Sequence of chain 1.C:
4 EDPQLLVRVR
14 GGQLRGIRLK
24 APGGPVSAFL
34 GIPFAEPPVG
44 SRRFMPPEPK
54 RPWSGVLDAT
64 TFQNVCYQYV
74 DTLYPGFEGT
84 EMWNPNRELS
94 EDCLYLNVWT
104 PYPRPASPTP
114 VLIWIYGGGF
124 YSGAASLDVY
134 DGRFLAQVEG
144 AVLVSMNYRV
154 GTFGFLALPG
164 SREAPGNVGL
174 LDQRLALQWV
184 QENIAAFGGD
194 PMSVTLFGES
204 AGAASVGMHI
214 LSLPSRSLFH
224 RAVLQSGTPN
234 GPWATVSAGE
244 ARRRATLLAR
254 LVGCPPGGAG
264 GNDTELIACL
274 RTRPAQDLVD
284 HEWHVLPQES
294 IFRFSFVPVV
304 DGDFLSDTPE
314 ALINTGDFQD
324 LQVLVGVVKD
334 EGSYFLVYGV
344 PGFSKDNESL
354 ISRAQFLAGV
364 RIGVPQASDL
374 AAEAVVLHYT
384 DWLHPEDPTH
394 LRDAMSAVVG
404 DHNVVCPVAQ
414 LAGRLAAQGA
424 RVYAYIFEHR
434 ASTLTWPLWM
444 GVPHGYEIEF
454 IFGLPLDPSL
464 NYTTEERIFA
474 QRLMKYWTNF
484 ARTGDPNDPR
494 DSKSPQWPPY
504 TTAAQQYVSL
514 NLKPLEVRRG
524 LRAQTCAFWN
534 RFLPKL

Binding-site contacts:
Ligand atom C06 contacts residue TRP286 of chain 1.C at 3.6 Å (hydrophobic).
Ligand atom C33 contacts residue HIS447 of chain 1.C at 3.7 Å.
Ligand atom O16 contacts residue PHE295 of chain 1.C at 2.8 Å (h-bond).
Ligand atom C43 contacts residue HIS287 of chain 1.C at 3.3 Å.
Ligand atom C15 contacts residue PHE295 of chain 1.C at 3.8 Å (hydrophobic).
Ligand atom O36 contacts residue TYR124 of chain 1.C at 3.2 Å (h-bond).
Ligand atom C26 contacts residue TYR337 of chain 1.C at 3.2 Å (hydrophobic).
Ligand atom C05 contacts residue ASP283 of chain 1.C at 3.3 Å.
Ligand atom O16 contacts residue ILE294 of chain 1.C at 3.6 Å.
Ligand atom C33 contacts residue SER203 of chain 1.C at 3.5 Å.
Ligand atom C42 contacts residue HIS287 of chain 1.C at 3.5 Å.
Ligand atom C05 contacts residue TRP286 of chain 1.C at 3.8 Å (hydrophobic).
Ligand atom C08 contacts residue TYR72 of chain 1.C at 3.2 Å (hydrophobic).
Ligand atom O16 contacts residue ARG296 of chain 1.C at 3.6 Å.
Ligand atom C33 contacts residue GLY121 of chain 1.C at 3.7 Å.
Ligand atom C27 contacts residue TYR337 of chain 1.C at 3.5 Å (hydrophobic).
Ligand atom C07 contacts residue TYR72 of chain 1.C at 3.7 Å (hydrophobic).
Ligand atom C25 contacts residue ASP74 of chain 1.C at 3.2 Å.
Ligand atom C14 contacts residue SER293 of chain 1.C at 3.7 Å.
Ligand atom C21 contacts residue TYR341 of chain 1.C at 3.8 Å (hydrophobic).
Ligand atom C32 contacts residue SER203 of chain 1.C at 3.8 Å.
Ligand atom C30 contacts residue TRP86 of chain 1.C at 3.5 Å (hydrophobic).
Ligand atom C38 contacts residue TRP286 of chain 1.C at 3.8 Å (hydrophobic).
Ligand atom C32 contacts residue GLY121 of chain 1.C at 3.8 Å.
Ligand atom C19 contacts residue TYR341 of chain 1.C at 3.7 Å (hydrophobic).
Ligand atom O39 contacts residue TYR341 of chain 1.C at 3.5 Å.
Ligand atom C24 contacts residue ASP74 of chain 1.C at 3.7 Å.
Ligand atom C20 contacts residue PHE338 of chain 1.C at 3.5 Å (hydrophobic).
Ligand atom C32 contacts residue GLU202 of chain 1.C at 3.5 Å.
Ligand atom C21 contacts residue TYR337 of chain 1.C at 3.5 Å (hydrophobic).
Ligand atom C18 contacts residue TYR124 of chain 1.C at 3.8 Å (hydrophobic).
Ligand atom C09 contacts residue TRP286 of chain 1.C at 3.5 Å (hydrophobic).
Ligand atom C02 contacts residue TYR72 of chain 1.C at 3.7 Å (hydrophobic).
Ligand atom C27 contacts residue TRP86 of chain 1.C at 3.7 Å (hydrophobic).
Ligand atom C22 contacts residue TYR124 of chain 1.C at 3.3 Å (hydrophobic).
Ligand atom C31 contacts residue TRP86 of chain 1.C at 3.5 Å (hydrophobic).
Ligand atom C13 contacts residue SER293 of chain 1.C at 3.8 Å.
Ligand atom C34 contacts residue GLY121 of chain 1.C at 3.7 Å.
Ligand atom C22 contacts residue TYR341 of chain 1.C at 3.7 Å (hydrophobic).
Ligand atom C38 contacts residue TYR341 of chain 1.C at 3.7 Å (hydrophobic).

A small-molecule ligand and the protein it binds are described below.
Small molecule (SMILES): CC[N+](CC)(CCCCCn1c(C)cc(=O)n(CCCCC[N+](CC)(CC)Cc2ccccc2[N+](=O)[O-])c1=O)Cc1ccccc1[N+](=O)[O-]